A protein and the small-molecule ligand that binds it are described below.
Small molecule (SMILES): COc1ccc2cc3[n+](cc2c1OC)CCc1cc2c(cc1-3)OCO2

Binding-site contacts:
Ligand atom C8 contacts residue TRP61 of chain 5.C at 3.8 Å (hydrophobic).
Ligand atom N1 contacts residue THR89 of chain 5.C at 3.9 Å.
Ligand atom C20 contacts residue LYS60 of chain 5.C at 3.9 Å.
Ligand atom O1 contacts residue TYR123 of chain 5.C at 3.8 Å.
Ligand atom C15 contacts residue TRP61 of chain 5.C at 3.9 Å (hydrophobic).
Ligand atom C10 contacts residue TRP61 of chain 5.C at 3.5 Å (hydrophobic).
Ligand atom O4 contacts residue TYR93 of chain 5.C at 4.0 Å.
Ligand atom C17 contacts residue TYR123 of chain 5.C at 3.8 Å (hydrophobic).
Ligand atom C10 contacts residue SER86 of chain 5.C at 3.6 Å.
Ligand atom C19 contacts residue GLN64 of chain 5.C at 3.2 Å.
Ligand atom C13 contacts residue TYR93 of chain 5.C at 3.4 Å (hydrophobic).
Ligand atom C11 contacts residue TYR123 of chain 5.C at 3.6 Å (hydrophobic).
Ligand atom C3 contacts residue TRP61 of chain 5.C at 4.0 Å (hydrophobic).
Ligand atom C15 contacts residue TYR93 of chain 5.C at 4.1 Å (hydrophobic).
Ligand atom C6 contacts residue THR89 of chain 5.C at 3.5 Å.
Ligand atom C5 contacts residue TYR123 of chain 5.C at 3.3 Å (hydrophobic).
Ligand atom O4 contacts residue GLN64 of chain 5.C at 3.7 Å.
Ligand atom C2 contacts residue TYR123 of chain 5.C at 3.6 Å (hydrophobic).
Ligand atom C6 contacts residue TRP61 of chain 5.C at 3.7 Å (hydrophobic).
Ligand atom C4 contacts residue TRP61 of chain 5.C at 3.9 Å (hydrophobic).
Ligand atom C1 contacts residue TRP61 of chain 5.C at 3.9 Å (hydrophobic).
Ligand atom O3 contacts residue TRP61 of chain 5.C at 3.8 Å.
Ligand atom O2 contacts residue ASN157 of chain 5.C at 4.0 Å.
Ligand atom C16 contacts residue GLU57 of chain 5.C at 3.4 Å.
Ligand atom C3 contacts residue TYR123 of chain 5.C at 3.4 Å (hydrophobic).
Ligand atom N1 contacts residue TRP61 of chain 5.C at 3.7 Å.
Ligand atom C17 contacts residue GLU120 of chain 5.C at 3.2 Å.
Ligand atom C7 contacts residue THR89 of chain 5.C at 3.3 Å.
Ligand atom O1 contacts residue GLU120 of chain 5.C at 4.0 Å.
Ligand atom C13 contacts residue TYR123 of chain 5.C at 3.8 Å (hydrophobic).
Ligand atom O3 contacts residue GLN64 of chain 5.C at 4.0 Å.
Ligand atom C1 contacts residue TYR123 of chain 5.C at 3.8 Å (hydrophobic).
Ligand atom C16 contacts residue TYR93 of chain 5.C at 3.2 Å (hydrophobic).
Ligand atom C18 contacts residue TYR93 of chain 5.C at 3.7 Å (hydrophobic).
Ligand atom C20 contacts residue GLU57 of chain 5.C at 3.4 Å.
Ligand atom C13 contacts residue GLU57 of chain 5.C at 3.5 Å.
Ligand atom C7 contacts residue TRP61 of chain 5.C at 3.7 Å (hydrophobic).
Ligand atom C7 contacts residue SER86 of chain 5.C at 3.8 Å.
Ligand atom C12 contacts residue TRP61 of chain 5.C at 3.8 Å (hydrophobic).
Ligand atom C13 contacts residue TRP61 of chain 5.C at 3.8 Å (hydrophobic).

Sequence of chain 5.C:
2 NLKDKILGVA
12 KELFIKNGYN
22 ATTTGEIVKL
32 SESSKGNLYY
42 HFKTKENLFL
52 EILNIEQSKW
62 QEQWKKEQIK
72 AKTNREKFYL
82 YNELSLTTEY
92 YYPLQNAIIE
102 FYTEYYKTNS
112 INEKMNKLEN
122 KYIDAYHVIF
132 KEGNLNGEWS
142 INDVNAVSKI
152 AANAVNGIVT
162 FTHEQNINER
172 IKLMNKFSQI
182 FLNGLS